Binding-site contacts:
Ligand atom C9 contacts residue SER14 of chain 1.A at 3.2 Å.
Ligand atom C12 contacts residue GLY231 of chain 1.A at 3.3 Å.
Ligand atom C8 contacts residue SER14 of chain 1.A at 3.7 Å.
Ligand atom N2 contacts residue GLY231 of chain 1.A at 3.2 Å (h-bond).
Ligand atom C11 contacts residue THR233 of chain 1.A at 3.5 Å.
Ligand atom O2 contacts residue ASP229 of chain 1.A at 3.7 Å.
Ligand atom N5 contacts residue ASP36 of chain 1.A at 2.6 Å (salt-bridge).
Ligand atom N2 contacts residue LEU34 of chain 1.A at 3.7 Å.
Ligand atom C23 contacts residue GLY231 of chain 1.A at 3.6 Å.
Ligand atom N1 contacts residue LEU34 of chain 1.A at 3.7 Å.
Ligand atom F1 contacts residue TYR75 of chain 1.A at 3.6 Å.
Ligand atom O1 contacts residue TRP119 of chain 1.A at 3.3 Å.
Ligand atom C10 contacts residue GLY17 of chain 1.A at 3.6 Å.
Ligand atom C8 contacts residue THR233 of chain 1.A at 3.3 Å.
Ligand atom C9 contacts residue GLY17 of chain 1.A at 3.7 Å.
Ligand atom C7 contacts residue SER230 of chain 1.A at 3.2 Å.
Ligand atom C20 contacts residue TYR75 of chain 1.A at 3.5 Å (hydrophobic).
Ligand atom C23 contacts residue ASP229 of chain 1.A at 3.7 Å.
Ligand atom C21 contacts residue TYR75 of chain 1.A at 3.5 Å (hydrophobic).
Ligand atom C8 contacts residue GLY17 of chain 1.A at 3.7 Å.
Ligand atom F3 contacts residue TYR75 of chain 1.A at 3.0 Å.
Ligand atom N4 contacts residue ASP36 of chain 1.A at 2.7 Å (salt-bridge).
Ligand atom N3 contacts residue TYR18 of chain 1.A at 3.8 Å.
Ligand atom N4 contacts residue GLY231 of chain 1.A at 3.6 Å (h-bond).
Ligand atom N1 contacts residue GLY231 of chain 1.A at 3.1 Å (h-bond).
Ligand atom N4 contacts residue ASP229 of chain 1.A at 2.7 Å (salt-bridge).
Ligand atom N4 contacts residue GLY38 of chain 1.A at 3.6 Å.
Ligand atom C23 contacts residue ASP36 of chain 1.A at 3.4 Å.
Ligand atom C15 contacts residue ASP36 of chain 1.A at 3.6 Å.
Ligand atom C17 contacts residue TRP80 of chain 1.A at 3.5 Å (hydrophobic).
Ligand atom C7 contacts residue GLY231 of chain 1.A at 3.6 Å.
Ligand atom C5 contacts residue LEU34 of chain 1.A at 3.7 Å (hydrophobic).
Ligand atom C2 contacts residue PHE112 of chain 1.A at 3.7 Å (hydrophobic).
Ligand atom C10 contacts residue SER14 of chain 1.A at 3.4 Å.
Ligand atom F2 contacts residue TYR75 of chain 1.A at 3.2 Å.
Ligand atom N3 contacts residue SER14 of chain 1.A at 3.0 Å.
Ligand atom F1 contacts residue PHE112 of chain 1.A at 3.3 Å.
Ligand atom N3 contacts residue ALA335 of chain 1.A at 3.2 Å.
Ligand atom C4 contacts residue GLY231 of chain 1.A at 3.6 Å.
Ligand atom C10 contacts residue THR233 of chain 1.A at 3.0 Å.

Sequence of chain 1.A:
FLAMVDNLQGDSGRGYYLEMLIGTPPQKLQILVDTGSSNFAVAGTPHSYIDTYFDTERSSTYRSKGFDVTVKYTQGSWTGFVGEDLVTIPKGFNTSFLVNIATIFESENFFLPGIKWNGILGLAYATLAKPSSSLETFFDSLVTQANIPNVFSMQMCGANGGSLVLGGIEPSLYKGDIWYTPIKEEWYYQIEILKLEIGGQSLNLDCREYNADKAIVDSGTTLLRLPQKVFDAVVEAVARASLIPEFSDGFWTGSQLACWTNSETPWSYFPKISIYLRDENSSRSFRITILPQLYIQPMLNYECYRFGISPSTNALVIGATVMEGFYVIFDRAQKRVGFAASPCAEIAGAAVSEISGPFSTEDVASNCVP

The small molecule below binds the protein below.
Small molecule (SMILES): CC#C[C@]1(c2cc(NC(=O)c3ccc(C#N)cn3)ccc2F)N=C(N)OCC12CC(F)(F)C2